Sequence of chain 1.B:
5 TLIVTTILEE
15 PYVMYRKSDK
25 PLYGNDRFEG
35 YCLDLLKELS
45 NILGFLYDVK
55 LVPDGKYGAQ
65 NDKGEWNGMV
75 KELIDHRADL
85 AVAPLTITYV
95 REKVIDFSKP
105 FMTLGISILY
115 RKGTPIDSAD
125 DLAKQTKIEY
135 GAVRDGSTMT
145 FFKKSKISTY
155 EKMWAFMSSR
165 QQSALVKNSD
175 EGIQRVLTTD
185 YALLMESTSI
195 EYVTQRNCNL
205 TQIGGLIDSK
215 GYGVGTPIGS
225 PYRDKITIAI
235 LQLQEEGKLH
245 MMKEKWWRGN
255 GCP

A protein and the small-molecule ligand that binds it are described below.
Small molecule (SMILES): O=C(O)c1ccccc1O[C@H]1CN[C@H](C(=O)O)C1

Binding-site contacts:
Ligand atom C3 contacts residue GLU190 of chain 1.B at 3.3 Å.
Ligand atom C9 contacts residue MET189 of chain 1.B at 3.5 Å (hydrophobic).
Ligand atom O1 contacts residue SER141 of chain 1.B at 2.9 Å (h-bond).
Ligand atom C4 contacts residue SER141 of chain 1.B at 4.0 Å.
Ligand atom C4 contacts residue THR90 of chain 1.B at 3.7 Å.
Ligand atom C8 contacts residue GLU13 of chain 1.B at 3.6 Å.
Ligand atom C2 contacts residue TYR61 of chain 1.B at 3.4 Å (hydrophobic).
Ligand atom O4 contacts residue MET189 of chain 1.B at 3.3 Å.
Ligand atom N1 contacts residue THR90 of chain 1.B at 3.2 Å (h-bond).
Ligand atom C10 contacts residue SER173 of chain 1.B at 4.0 Å.
Ligand atom O4 contacts residue THR142 of chain 1.B at 2.9 Å (h-bond).
Ligand atom O2 contacts residue TYR61 of chain 1.B at 3.7 Å.
Ligand atom N1 contacts residue PRO88 of chain 1.B at 3.4 Å (h-bond).
Ligand atom C3 contacts residue TYR61 of chain 1.B at 3.7 Å (hydrophobic).
Ligand atom N1 contacts residue GLU190 of chain 1.B at 2.9 Å (salt-bridge).
Ligand atom C12 contacts residue GLU190 of chain 1.B at 4.1 Å.
Ligand atom C1 contacts residue TYR61 of chain 1.B at 3.5 Å (hydrophobic).
Ligand atom O5 contacts residue THR142 of chain 1.B at 3.6 Å (h-bond).
Ligand atom C9 contacts residue SER173 of chain 1.B at 3.8 Å.
Ligand atom C10 contacts residue MET189 of chain 1.B at 3.5 Å (hydrophobic).
Ligand atom O3 contacts residue GLU190 of chain 1.B at 3.7 Å.
Ligand atom C5 contacts residue ARG95 of chain 1.B at 3.2 Å.
Ligand atom C5 contacts residue TYR61 of chain 1.B at 4.0 Å (hydrophobic).
Ligand atom C5 contacts residue THR90 of chain 1.B at 3.5 Å.
Ligand atom C5 contacts residue SER141 of chain 1.B at 3.7 Å.
Ligand atom O2 contacts residue ARG95 of chain 1.B at 3.1 Å (salt-bridge).
Ligand atom O2 contacts residue THR90 of chain 1.B at 2.8 Å (h-bond).
Ligand atom C6 contacts residue GLU190 of chain 1.B at 3.9 Å.
Ligand atom O2 contacts residue PRO88 of chain 1.B at 3.2 Å (h-bond).
Ligand atom C8 contacts residue SER193 of chain 1.B at 3.4 Å.
Ligand atom O1 contacts residue ARG95 of chain 1.B at 2.6 Å (salt-bridge).
Ligand atom O1 contacts residue THR90 of chain 1.B at 4.0 Å.
Ligand atom O4 contacts residue GLU190 of chain 1.B at 3.1 Å (salt-bridge).
Ligand atom C3 contacts residue PRO88 of chain 1.B at 3.2 Å (hydrophobic).
Ligand atom C4 contacts residue GLU190 of chain 1.B at 3.5 Å.
Ligand atom O2 contacts residue LEU89 of chain 1.B at 3.4 Å.
Ligand atom C7 contacts residue GLU13 of chain 1.B at 3.8 Å.
Ligand atom C7 contacts residue TYR61 of chain 1.B at 4.1 Å (hydrophobic).
Ligand atom C12 contacts residue THR142 of chain 1.B at 3.6 Å.
Ligand atom C9 contacts residue SER193 of chain 1.B at 3.3 Å.